This small molecule binds to this protein.
Small molecule (SMILES): CC(=O)N[C@@H]1[C@@H](O)[C@H](O)[C@@H](CO)O[C@H]1O

Sequence of chain 3.B:
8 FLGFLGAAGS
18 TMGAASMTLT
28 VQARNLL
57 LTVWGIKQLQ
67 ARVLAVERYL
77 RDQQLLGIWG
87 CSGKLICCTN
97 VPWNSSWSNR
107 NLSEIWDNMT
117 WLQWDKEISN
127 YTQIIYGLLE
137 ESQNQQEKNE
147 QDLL

Binding-site contacts:
Ligand atom O5 contacts residue ASP113 of chain 3.B at 4.1 Å.
Ligand atom O7 contacts residue ASN114 of chain 3.B at 3.7 Å.
Ligand atom C7 contacts residue ASN114 of chain 3.B at 3.5 Å.
Ligand atom C5 contacts residue ASN114 of chain 3.B at 3.7 Å.
Ligand atom C2 contacts residue ASN114 of chain 3.B at 2.4 Å.
Ligand atom C4 contacts residue ASN114 of chain 3.B at 4.2 Å.
Ligand atom O5 contacts residue ASN114 of chain 3.B at 2.4 Å (h-bond).
Ligand atom C3 contacts residue ASN114 of chain 3.B at 3.7 Å.
Ligand atom C1 contacts residue ASP113 of chain 3.B at 4.4 Å.
Ligand atom N2 contacts residue ASN114 of chain 3.B at 2.9 Å (h-bond).
Ligand atom C1 contacts residue ASN114 of chain 3.B at 1.4 Å.
Ligand atom C8 contacts residue ASN114 of chain 3.B at 4.0 Å.